Binding-site contacts:
Ligand atom OXT contacts residue GLN8 of chain 2.A at 4.0 Å.
Ligand atom C contacts residue GLN8 of chain 2.A at 4.3 Å.

Sequence of chain 2.A:
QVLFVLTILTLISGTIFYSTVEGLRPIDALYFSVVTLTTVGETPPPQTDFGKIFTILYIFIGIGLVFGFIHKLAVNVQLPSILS

A protein and the small-molecule ligand that binds it are described below.
Small molecule (SMILES): NCC(=O)O